Binding-site contacts:
Ligand atom F07 contacts residue ILE748 of chain 1.A at 4.0 Å.
Ligand atom C02 contacts residue ASP710 of chain 1.A at 3.7 Å.
Ligand atom N29 contacts residue ILE832 of chain 1.A at 3.5 Å.
Ligand atom N01 contacts residue ASP710 of chain 1.A at 2.4 Å (salt-bridge).
Ligand atom O25 contacts residue VAL750 of chain 1.A at 3.6 Å.
Ligand atom C26 contacts residue SER754 of chain 1.A at 3.5 Å.
Ligand atom O25 contacts residue GLU749 of chain 1.A at 3.4 Å (salt-bridge).
Ligand atom N12 contacts residue ILE832 of chain 1.A at 3.5 Å.
Ligand atom C04 contacts residue LYS702 of chain 1.A at 4.0 Å.
Ligand atom O25 contacts residue VAL751 of chain 1.A at 2.7 Å (h-bond).
Ligand atom F07 contacts residue ILE700 of chain 1.A at 3.6 Å.
Ligand atom N01 contacts residue ASP833 of chain 1.A at 3.2 Å (salt-bridge).
Ligand atom C09 contacts residue ASP833 of chain 1.A at 3.1 Å.
Ligand atom C03 contacts residue ILE748 of chain 1.A at 3.3 Å (hydrophobic).
Ligand atom C26 contacts residue VAL751 of chain 1.A at 3.5 Å (hydrophobic).
Ligand atom C15 contacts residue MET672 of chain 1.A at 3.5 Å (hydrophobic).
Ligand atom C10 contacts residue ILE748 of chain 1.A at 3.8 Å (hydrophobic).
Ligand atom C03 contacts residue ASP833 of chain 1.A at 3.6 Å.
Ligand atom C28 contacts residue ILE700 of chain 1.A at 3.3 Å (hydrophobic).
Ligand atom F06 contacts residue LYS702 of chain 1.A at 3.1 Å.
Ligand atom C02 contacts residue ILE748 of chain 1.A at 3.7 Å (hydrophobic).
Ligand atom C28 contacts residue TRP680 of chain 1.A at 3.7 Å (hydrophobic).
Ligand atom C05 contacts residue LYS702 of chain 1.A at 3.5 Å.
Ligand atom N20 contacts residue ILE832 of chain 1.A at 3.4 Å.
Ligand atom F07 contacts residue MET672 of chain 1.A at 3.4 Å.
Ligand atom C11 contacts residue ILE832 of chain 1.A at 3.5 Å (hydrophobic).
Ligand atom C23 contacts residue GLU749 of chain 1.A at 3.5 Å.
Ligand atom C03 contacts residue LYS702 of chain 1.A at 3.7 Å.
Ligand atom C04 contacts residue ILE748 of chain 1.A at 3.4 Å (hydrophobic).
Ligand atom N01 contacts residue LEU707 of chain 1.A at 4.0 Å.
Ligand atom C24 contacts residue VAL751 of chain 1.A at 3.3 Å (hydrophobic).
Ligand atom F06 contacts residue MET672 of chain 1.A at 3.9 Å.
Ligand atom C13 contacts residue MET672 of chain 1.A at 4.0 Å (hydrophobic).
Ligand atom C24 contacts residue GLU749 of chain 1.A at 3.4 Å.
Ligand atom C05 contacts residue ILE748 of chain 1.A at 3.9 Å (hydrophobic).
Ligand atom N08 contacts residue ASP833 of chain 1.A at 2.9 Å.
Ligand atom C02 contacts residue ASP833 of chain 1.A at 3.2 Å.
Ligand atom C21 contacts residue ILE832 of chain 1.A at 3.4 Å (hydrophobic).
Ligand atom N14 contacts residue MET672 of chain 1.A at 3.5 Å.
Ligand atom C13 contacts residue ILE832 of chain 1.A at 3.5 Å (hydrophobic).

Sequence of chain 1.A:
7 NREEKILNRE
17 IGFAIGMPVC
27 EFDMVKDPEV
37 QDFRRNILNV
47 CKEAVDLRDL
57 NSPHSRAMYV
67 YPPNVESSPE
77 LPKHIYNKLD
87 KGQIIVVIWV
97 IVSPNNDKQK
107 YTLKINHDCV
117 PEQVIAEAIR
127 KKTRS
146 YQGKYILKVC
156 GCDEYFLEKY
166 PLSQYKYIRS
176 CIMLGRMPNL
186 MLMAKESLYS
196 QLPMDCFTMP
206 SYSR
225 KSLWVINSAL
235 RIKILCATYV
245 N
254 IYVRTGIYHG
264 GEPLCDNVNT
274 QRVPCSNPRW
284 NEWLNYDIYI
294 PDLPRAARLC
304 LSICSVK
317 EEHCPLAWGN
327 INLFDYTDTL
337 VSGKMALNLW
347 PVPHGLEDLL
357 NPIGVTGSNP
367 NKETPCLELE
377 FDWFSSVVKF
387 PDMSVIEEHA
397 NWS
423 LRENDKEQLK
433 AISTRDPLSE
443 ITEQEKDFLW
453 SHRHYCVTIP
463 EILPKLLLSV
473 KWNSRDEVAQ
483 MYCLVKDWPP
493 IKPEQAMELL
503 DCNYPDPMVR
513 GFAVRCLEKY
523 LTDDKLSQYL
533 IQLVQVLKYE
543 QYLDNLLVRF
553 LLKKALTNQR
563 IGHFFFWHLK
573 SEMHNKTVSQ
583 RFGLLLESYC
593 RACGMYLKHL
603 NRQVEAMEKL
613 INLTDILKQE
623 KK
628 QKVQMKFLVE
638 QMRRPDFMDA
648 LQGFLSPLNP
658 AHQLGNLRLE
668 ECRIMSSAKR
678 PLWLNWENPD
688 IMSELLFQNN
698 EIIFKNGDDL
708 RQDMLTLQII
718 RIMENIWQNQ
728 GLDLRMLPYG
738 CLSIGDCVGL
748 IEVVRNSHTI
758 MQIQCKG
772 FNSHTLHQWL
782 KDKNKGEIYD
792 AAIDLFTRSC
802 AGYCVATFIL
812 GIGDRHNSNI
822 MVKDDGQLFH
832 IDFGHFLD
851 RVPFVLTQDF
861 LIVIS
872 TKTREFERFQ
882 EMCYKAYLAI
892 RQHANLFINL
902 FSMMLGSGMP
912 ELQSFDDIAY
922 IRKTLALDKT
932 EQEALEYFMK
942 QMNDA

This small molecule binds to this protein.
Small molecule (SMILES): C[C@H]1COCCN1c1nc(-c2cnc(N)cc2C(F)F)nc(N2CCOCC2)n1